The protein below binds the small molecule below.
Small molecule (SMILES): CC(=O)N[C@@H]1[C@@H](O)[C@H](O)[C@@H](CO)O[C@H]1O

Sequence of chain 3.A:
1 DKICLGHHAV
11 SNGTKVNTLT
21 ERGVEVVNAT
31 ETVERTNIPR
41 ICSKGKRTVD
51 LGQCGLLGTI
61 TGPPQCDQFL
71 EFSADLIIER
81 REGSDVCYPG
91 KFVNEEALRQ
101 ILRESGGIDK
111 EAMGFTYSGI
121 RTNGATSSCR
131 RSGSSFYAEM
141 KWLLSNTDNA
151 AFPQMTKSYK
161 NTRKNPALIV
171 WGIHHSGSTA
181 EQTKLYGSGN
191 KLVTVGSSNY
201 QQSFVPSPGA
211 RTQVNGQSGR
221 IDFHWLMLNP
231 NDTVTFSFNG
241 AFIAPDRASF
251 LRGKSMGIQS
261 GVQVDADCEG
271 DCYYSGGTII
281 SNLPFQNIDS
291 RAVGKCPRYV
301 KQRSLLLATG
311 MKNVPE

Sequence of chain 3.B:
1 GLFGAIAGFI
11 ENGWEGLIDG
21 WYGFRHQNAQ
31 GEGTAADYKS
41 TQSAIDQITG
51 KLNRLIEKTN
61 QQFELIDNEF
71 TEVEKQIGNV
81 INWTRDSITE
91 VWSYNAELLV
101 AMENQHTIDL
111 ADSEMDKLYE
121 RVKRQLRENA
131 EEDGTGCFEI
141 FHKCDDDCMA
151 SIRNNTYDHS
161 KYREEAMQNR

Binding-site contacts:
Ligand atom C1 contacts residue ALA29 of chain 3.A at 4.3 Å (hydrophobic).
Ligand atom O5 contacts residue ASN28 of chain 3.A at 2.4 Å (h-bond).
Ligand atom O3 contacts residue ASN28 of chain 3.A at 4.4 Å.
Ligand atom O5 contacts residue THR309 of chain 3.A at 3.4 Å (h-bond).
Ligand atom C1 contacts residue THR309 of chain 3.A at 4.0 Å.
Ligand atom C3 contacts residue ASN28 of chain 3.A at 3.7 Å.
Ligand atom O6 contacts residue THR30 of chain 3.A at 3.8 Å.
Ligand atom O7 contacts residue ASN28 of chain 3.A at 3.7 Å.
Ligand atom O6 contacts residue THR309 of chain 3.A at 3.2 Å.
Ligand atom C5 contacts residue ASN28 of chain 3.A at 3.6 Å.
Ligand atom C4 contacts residue ASN28 of chain 3.A at 4.0 Å.
Ligand atom C2 contacts residue ASN28 of chain 3.A at 2.3 Å.
Ligand atom C1 contacts residue ASN28 of chain 3.A at 1.4 Å.
Ligand atom C6 contacts residue LEU52 of chain 3.B at 3.9 Å (hydrophobic).
Ligand atom C8 contacts residue ASN28 of chain 3.A at 4.5 Å.
Ligand atom O5 contacts residue ALA29 of chain 3.A at 4.4 Å.
Ligand atom N2 contacts residue ASN28 of chain 3.A at 3.1 Å (h-bond).
Ligand atom O6 contacts residue LEU52 of chain 3.B at 3.4 Å.
Ligand atom C7 contacts residue ASN28 of chain 3.A at 3.7 Å.